Sequence of chain 1.C:
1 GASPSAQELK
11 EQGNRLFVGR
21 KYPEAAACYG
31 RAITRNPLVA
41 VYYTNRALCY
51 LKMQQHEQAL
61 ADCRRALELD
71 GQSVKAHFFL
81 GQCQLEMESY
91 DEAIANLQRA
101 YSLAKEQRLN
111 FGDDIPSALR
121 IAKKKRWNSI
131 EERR

This small molecule binds to this protein.
Small molecule (SMILES): CC(=O)N1CCC[C@@H]1C(=O)N[C@H](Cc1c[nH]c2ccccc12)C(=O)N[C@H](Cc1c[nH]c2ccccc12)C(=O)N[C@H](CCC(=O)O)C(=O)N[C@H](CS)C(=O)N[C@H](CC(C)C)C(=O)N[C@H](CO)C(=O)N[C@H](CCC(N)=O)C(=O)N[C@H](C)C(=O)N[C@H](CC(=O)O)C(=O)N[C@H](CC(=O)O)C(=O)N[C@H](CS)C(=O)N[C@H](CC(=O)O)C(=O)N[C@@H](C=O)Cc1ccccc1

Binding-site contacts:
Ligand atom OD2 contacts residue LYS75 of chain 1.C at 2.7 Å (salt-bridge).
Ligand atom SG contacts residue LYS52 of chain 1.C at 3.6 Å.
Ligand atom CH2 contacts residue ILE121 of chain 1.C at 3.5 Å (hydrophobic).
Ligand atom N contacts residue ASP114 of chain 1.C at 3.0 Å (salt-bridge).
Ligand atom CG contacts residue PHE111 of chain 1.C at 3.6 Å (hydrophobic).
Ligand atom CG contacts residue VAL41 of chain 1.C at 3.4 Å (hydrophobic).
Ligand atom CA contacts residue ASP114 of chain 1.C at 3.5 Å.
Ligand atom N contacts residue WHL1 of chain 1.P at 3.6 Å.
Ligand atom CD1 contacts residue SER117 of chain 1.C at 3.4 Å.
Ligand atom OG contacts residue PHE111 of chain 1.C at 3.3 Å.
Ligand atom CB contacts residue WHL1 of chain 1.P at 3.4 Å.
Ligand atom CB contacts residue ASP114 of chain 1.C at 3.2 Å.
Ligand atom CB contacts residue LYS75 of chain 1.C at 3.5 Å.
Ligand atom CH2 contacts residue ALA118 of chain 1.C at 3.6 Å (hydrophobic).
Ligand atom CD1 contacts residue PHE111 of chain 1.C at 3.5 Å (hydrophobic).
Ligand atom OD2 contacts residue VAL41 of chain 1.C at 3.4 Å.
Ligand atom CE3 contacts residue ILE121 of chain 1.C at 3.7 Å (hydrophobic).
Ligand atom CE3 contacts residue GLN82 of chain 1.C at 3.6 Å.
Ligand atom OD2 contacts residue ASN45 of chain 1.C at 3.1 Å (h-bond).
Ligand atom CD1 contacts residue ILE115 of chain 1.C at 3.6 Å (hydrophobic).
Ligand atom NE1 contacts residue SER117 of chain 1.C at 3.5 Å.
Ligand atom CB contacts residue ASP114 of chain 1.C at 3.5 Å.
Ligand atom SG contacts residue ASN14 of chain 1.C at 3.5 Å (h-bond).
Ligand atom CA contacts residue WHL1 of chain 1.P at 3.5 Å.
Ligand atom CD contacts residue WHL1 of chain 1.P at 3.6 Å.
Ligand atom CA contacts residue ASP114 of chain 1.C at 3.6 Å.
Ligand atom OD1 contacts residue VAL41 of chain 1.C at 3.5 Å.
Ligand atom OD2 contacts residue LYS10 of chain 1.C at 2.9 Å (salt-bridge).
Ligand atom CZ2 contacts residue LEU85 of chain 1.C at 3.6 Å (hydrophobic).
Ligand atom OG contacts residue ASP114 of chain 1.C at 2.7 Å (salt-bridge).
Ligand atom OD1 contacts residue LYS75 of chain 1.C at 2.7 Å (salt-bridge).
Ligand atom O contacts residue ASN14 of chain 1.C at 3.6 Å.
Ligand atom CZ3 contacts residue ILE121 of chain 1.C at 3.4 Å (hydrophobic).
Ligand atom O contacts residue ASP114 of chain 1.C at 3.1 Å.
Ligand atom CG contacts residue LYS75 of chain 1.C at 3.5 Å.
Ligand atom CB contacts residue ASP114 of chain 1.C at 3.5 Å.
Ligand atom OE1 contacts residue WHL1 of chain 1.P at 2.5 Å (h-bond).
Ligand atom SG contacts residue WHL1 of chain 1.P at 1.9 Å.
Ligand atom CB contacts residue WHL1 of chain 1.P at 3.0 Å.
Ligand atom CA contacts residue WHL1 of chain 1.P at 3.4 Å.